Binding-site contacts:
Ligand atom C8 contacts residue ARG205 of chain 1.W at 3.7 Å.
Ligand atom N2 contacts residue ARG205 of chain 1.W at 4.0 Å.
Ligand atom C7 contacts residue ARG205 of chain 1.W at 4.4 Å.
Ligand atom C3 contacts residue ASN252 of chain 1.W at 3.8 Å.
Ligand atom C6 contacts residue PHE208 of chain 1.W at 4.0 Å (hydrophobic).
Ligand atom O6 contacts residue SER207 of chain 1.W at 3.8 Å.
Ligand atom O6 contacts residue ASP211 of chain 1.W at 3.9 Å.
Ligand atom C5 contacts residue PHE208 of chain 1.W at 4.4 Å (hydrophobic).
Ligand atom O7 contacts residue SER251 of chain 1.W at 2.5 Å (h-bond).
Ligand atom O5 contacts residue ASN252 of chain 1.W at 2.4 Å (h-bond).
Ligand atom C1 contacts residue ASN252 of chain 1.W at 1.4 Å.
Ligand atom O5 contacts residue PHE208 of chain 1.W at 3.5 Å.
Ligand atom C1 contacts residue PHE208 of chain 1.W at 4.5 Å (hydrophobic).
Ligand atom C4 contacts residue ASN252 of chain 1.W at 4.3 Å.
Ligand atom N2 contacts residue SER251 of chain 1.W at 4.1 Å.
Ligand atom O6 contacts residue PHE208 of chain 1.W at 4.0 Å.
Ligand atom C7 contacts residue SER251 of chain 1.W at 3.1 Å.
Ligand atom C7 contacts residue ASN252 of chain 1.W at 4.0 Å.
Ligand atom C5 contacts residue ASN252 of chain 1.W at 3.7 Å.
Ligand atom C8 contacts residue SER251 of chain 1.W at 3.4 Å.
Ligand atom N2 contacts residue ASN252 of chain 1.W at 3.0 Å (h-bond).
Ligand atom C2 contacts residue ASN252 of chain 1.W at 2.5 Å.

This protein binds this small molecule.
Small molecule (SMILES): CC(=O)N[C@H]1[C@H](O[C@H]2[C@H](O)[C@@H](NC(C)=O)CO[C@@H]2CO)O[C@H](CO)[C@@H](O)[C@@H]1O

Sequence of chain 1.W:
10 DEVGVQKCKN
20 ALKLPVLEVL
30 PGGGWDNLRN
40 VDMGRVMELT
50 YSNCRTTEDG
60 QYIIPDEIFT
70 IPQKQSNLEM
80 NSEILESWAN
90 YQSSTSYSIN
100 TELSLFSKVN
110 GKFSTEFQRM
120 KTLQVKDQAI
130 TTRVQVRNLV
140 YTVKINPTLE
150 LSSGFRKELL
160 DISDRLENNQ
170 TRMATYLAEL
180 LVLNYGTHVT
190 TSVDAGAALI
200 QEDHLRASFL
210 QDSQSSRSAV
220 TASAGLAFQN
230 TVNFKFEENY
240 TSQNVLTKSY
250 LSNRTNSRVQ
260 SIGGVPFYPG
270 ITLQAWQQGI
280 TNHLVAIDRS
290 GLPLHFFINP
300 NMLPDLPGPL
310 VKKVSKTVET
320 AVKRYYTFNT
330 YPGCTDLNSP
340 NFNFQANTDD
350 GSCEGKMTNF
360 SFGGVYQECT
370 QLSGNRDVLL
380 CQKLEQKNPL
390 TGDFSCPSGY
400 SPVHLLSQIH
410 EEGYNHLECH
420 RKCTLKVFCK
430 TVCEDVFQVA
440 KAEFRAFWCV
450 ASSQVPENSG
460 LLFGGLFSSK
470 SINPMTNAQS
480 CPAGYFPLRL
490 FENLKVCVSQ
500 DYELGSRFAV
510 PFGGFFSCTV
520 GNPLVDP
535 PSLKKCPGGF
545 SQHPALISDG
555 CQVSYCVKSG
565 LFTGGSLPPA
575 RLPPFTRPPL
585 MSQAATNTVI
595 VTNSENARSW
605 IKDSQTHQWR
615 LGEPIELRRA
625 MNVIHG